Binding-site contacts:
Ligand atom O contacts residue SER65 of chain 1.A at 4.4 Å.
Ligand atom OE1 contacts residue ASP156 of chain 1.A at 4.2 Å.
Ligand atom OXT contacts residue GLY66 of chain 1.A at 4.1 Å.
Ligand atom CD contacts residue ASP156 of chain 1.A at 4.0 Å.
Ligand atom OXT contacts residue ALA64 of chain 1.A at 3.2 Å (h-bond).
Ligand atom C contacts residue SER65 of chain 1.A at 4.1 Å.
Ligand atom C contacts residue ALA64 of chain 1.A at 4.2 Å (hydrophobic).
Ligand atom OXT contacts residue SER65 of chain 1.A at 3.1 Å (h-bond).
Ligand atom OE2 contacts residue ASP156 of chain 1.A at 3.7 Å.

Sequence of chain 1.A:
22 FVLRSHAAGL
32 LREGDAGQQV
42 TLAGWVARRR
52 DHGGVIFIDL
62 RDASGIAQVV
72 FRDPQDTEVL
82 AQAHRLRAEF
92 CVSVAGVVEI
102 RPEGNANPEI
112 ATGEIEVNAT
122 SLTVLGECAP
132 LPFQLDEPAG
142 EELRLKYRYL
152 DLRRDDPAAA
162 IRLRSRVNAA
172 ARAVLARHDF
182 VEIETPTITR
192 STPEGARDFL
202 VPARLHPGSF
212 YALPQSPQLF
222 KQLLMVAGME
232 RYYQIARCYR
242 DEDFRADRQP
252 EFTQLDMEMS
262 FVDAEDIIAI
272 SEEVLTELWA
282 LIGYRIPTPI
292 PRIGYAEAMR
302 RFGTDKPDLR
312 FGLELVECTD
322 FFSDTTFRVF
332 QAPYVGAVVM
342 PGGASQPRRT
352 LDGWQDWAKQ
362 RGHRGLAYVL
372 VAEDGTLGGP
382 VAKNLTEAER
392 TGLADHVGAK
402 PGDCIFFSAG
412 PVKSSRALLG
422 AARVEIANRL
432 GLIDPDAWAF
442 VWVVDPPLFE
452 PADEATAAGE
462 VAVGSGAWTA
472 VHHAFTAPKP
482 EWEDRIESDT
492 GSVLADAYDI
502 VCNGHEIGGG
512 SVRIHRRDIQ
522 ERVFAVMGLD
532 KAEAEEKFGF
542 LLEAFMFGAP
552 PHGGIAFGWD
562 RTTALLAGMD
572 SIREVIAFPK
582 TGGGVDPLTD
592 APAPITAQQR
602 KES

A protein and the small-molecule ligand that binds it are described below.
Small molecule (SMILES): N[C@@H](CCC(=O)O)C(=O)O